A protein and the small-molecule ligand that binds it are described below.
Small molecule (SMILES): Nc1ncnc2c1ncn2[C@@H]1O[C@H](CO[P](=O)(O)O[P](=O)(O)NP(=O)(O)O)[C@@H](O)[C@H]1O

Binding-site contacts:
Ligand atom C2' contacts residue ASP476 of chain 4.D at 3.5 Å.
Ligand atom O1A contacts residue ASN55 of chain 4.D at 3.4 Å (h-bond).
Ligand atom O1A contacts residue SER34 of chain 4.D at 3.3 Å (h-bond).
Ligand atom O2G contacts residue ARG155 of chain 4.D at 3.4 Å (salt-bridge).
Ligand atom O2B contacts residue MG1 of chain 4.L at 1.9 Å.
Ligand atom O1A contacts residue GLY36 of chain 4.D at 3.3 Å (h-bond).
Ligand atom O3A contacts residue THR90 of chain 4.D at 3.1 Å.
Ligand atom PB contacts residue MG1 of chain 4.L at 3.2 Å.
Ligand atom O5' contacts residue GLY36 of chain 4.D at 3.4 Å (h-bond).
Ligand atom O1G contacts residue ASP56 of chain 4.D at 3.3 Å.
Ligand atom O2B contacts residue ASP87 of chain 4.D at 2.7 Å (salt-bridge).
Ligand atom O1B contacts residue THR90 of chain 4.D at 3.5 Å.
Ligand atom C8 contacts residue ILE152 of chain 4.D at 3.5 Å (hydrophobic).
Ligand atom O3' contacts residue MET430 of chain 4.D at 3.1 Å.
Ligand atom O2G contacts residue ASP87 of chain 4.D at 2.7 Å (salt-bridge).
Ligand atom O2G contacts residue ASP373 of chain 4.D at 3.1 Å (salt-bridge).
Ligand atom O2G contacts residue MG1 of chain 4.L at 1.9 Å.
Ligand atom C5 contacts residue PRO37 of chain 4.D at 3.2 Å (hydrophobic).
Ligand atom N7 contacts residue PRO37 of chain 4.D at 3.4 Å.
Ligand atom O2A contacts residue MG1 of chain 4.L at 1.9 Å.
Ligand atom O1G contacts residue GLY57 of chain 4.D at 3.2 Å (h-bond).
Ligand atom O2' contacts residue GLY390 of chain 4.D at 3.1 Å (h-bond).
Ligand atom O1B contacts residue THR91 of chain 4.D at 2.5 Å (h-bond).
Ligand atom N3 contacts residue PHE461 of chain 4.D at 3.5 Å.
Ligand atom PA contacts residue MG1 of chain 4.L at 3.4 Å.
Ligand atom O3G contacts residue ASP87 of chain 4.D at 3.4 Å (salt-bridge).
Ligand atom O3A contacts residue LEU35 of chain 4.D at 3.5 Å.
Ligand atom O2B contacts residue GLY88 of chain 4.D at 3.5 Å (h-bond).
Ligand atom O1G contacts residue ARG155 of chain 4.D at 2.8 Å (salt-bridge).
Ligand atom N3 contacts residue GLY390 of chain 4.D at 3.5 Å.
Ligand atom O3G contacts residue THR89 of chain 4.D at 2.7 Å (h-bond).
Ligand atom PB contacts residue THR90 of chain 4.D at 3.4 Å.
Ligand atom C2 contacts residue PHE461 of chain 4.D at 3.4 Å (hydrophobic).
Ligand atom O1B contacts residue GLY88 of chain 4.D at 3.0 Å.
Ligand atom O2' contacts residue GLY389 of chain 4.D at 3.4 Å.
Ligand atom O3G contacts residue GLY88 of chain 4.D at 3.5 Å (h-bond).
Ligand atom PG contacts residue MG1 of chain 4.L at 3.3 Å.
Ligand atom C4 contacts residue PRO37 of chain 4.D at 3.4 Å (hydrophobic).
Ligand atom N3B contacts residue THR90 of chain 4.D at 3.0 Å.
Ligand atom O2' contacts residue ASP476 of chain 4.D at 3.0 Å (salt-bridge).

Sequence of chain 4.D:
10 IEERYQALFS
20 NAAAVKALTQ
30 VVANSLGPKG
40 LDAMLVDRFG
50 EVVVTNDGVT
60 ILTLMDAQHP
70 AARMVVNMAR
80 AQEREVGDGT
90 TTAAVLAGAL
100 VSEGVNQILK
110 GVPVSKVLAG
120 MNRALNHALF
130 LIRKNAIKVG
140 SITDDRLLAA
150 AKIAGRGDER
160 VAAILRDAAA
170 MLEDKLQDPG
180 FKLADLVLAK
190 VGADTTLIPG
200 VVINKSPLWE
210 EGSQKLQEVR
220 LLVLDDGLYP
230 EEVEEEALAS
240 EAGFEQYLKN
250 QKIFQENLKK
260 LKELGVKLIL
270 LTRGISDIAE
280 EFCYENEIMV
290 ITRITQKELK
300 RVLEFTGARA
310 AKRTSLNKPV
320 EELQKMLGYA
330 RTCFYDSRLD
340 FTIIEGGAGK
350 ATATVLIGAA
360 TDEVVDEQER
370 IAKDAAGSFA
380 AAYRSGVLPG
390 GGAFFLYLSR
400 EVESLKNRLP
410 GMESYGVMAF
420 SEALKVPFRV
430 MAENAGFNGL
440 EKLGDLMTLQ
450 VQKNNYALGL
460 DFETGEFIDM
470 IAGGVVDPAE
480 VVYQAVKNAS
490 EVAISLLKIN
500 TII